Sequence of chain 2.A:
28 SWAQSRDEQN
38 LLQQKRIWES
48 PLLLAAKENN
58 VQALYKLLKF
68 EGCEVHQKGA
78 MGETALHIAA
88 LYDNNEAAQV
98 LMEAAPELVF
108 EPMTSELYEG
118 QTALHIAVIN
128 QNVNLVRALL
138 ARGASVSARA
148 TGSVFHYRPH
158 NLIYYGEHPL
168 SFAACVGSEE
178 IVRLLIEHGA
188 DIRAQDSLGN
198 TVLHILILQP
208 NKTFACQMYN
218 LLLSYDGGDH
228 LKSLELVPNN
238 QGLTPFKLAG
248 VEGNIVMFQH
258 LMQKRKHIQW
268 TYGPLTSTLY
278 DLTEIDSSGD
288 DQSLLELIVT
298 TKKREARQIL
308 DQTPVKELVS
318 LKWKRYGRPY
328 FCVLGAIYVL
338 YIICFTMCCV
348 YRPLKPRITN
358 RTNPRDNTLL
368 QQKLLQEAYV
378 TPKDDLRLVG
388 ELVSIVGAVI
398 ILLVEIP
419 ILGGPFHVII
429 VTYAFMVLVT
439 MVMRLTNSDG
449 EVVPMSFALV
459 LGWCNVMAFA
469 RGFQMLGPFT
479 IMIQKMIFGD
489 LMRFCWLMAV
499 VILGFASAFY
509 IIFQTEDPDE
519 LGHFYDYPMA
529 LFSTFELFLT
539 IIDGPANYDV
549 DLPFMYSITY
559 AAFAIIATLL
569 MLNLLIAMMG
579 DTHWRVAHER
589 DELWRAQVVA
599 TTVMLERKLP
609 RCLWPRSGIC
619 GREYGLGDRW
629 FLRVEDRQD

Binding-site contacts:
Ligand atom C11 contacts residue ALA598 of chain 2.A at 3.3 Å (hydrophobic).
Ligand atom C10 contacts residue GLY421 of chain 2.A at 3.0 Å.
Ligand atom C06 contacts residue THR599 of chain 2.A at 3.6 Å.
Ligand atom C02 contacts residue HIS425 of chain 2.A at 3.7 Å.
Ligand atom C10 contacts residue ALA598 of chain 2.A at 3.6 Å (hydrophobic).
Ligand atom C07 contacts residue ARG469 of chain 2.A at 3.1 Å.
Ligand atom C06 contacts residue ARG469 of chain 2.A at 3.9 Å.
Ligand atom C05 contacts residue PHE328 of chain 2.A at 4.3 Å (hydrophobic).
Ligand atom C07 contacts residue HIS425 of chain 2.A at 3.3 Å.
Ligand atom N17 contacts residue GLU402 of chain 2.A at 2.9 Å (salt-bridge).
Ligand atom C12 contacts residue MET602 of chain 2.A at 3.8 Å (hydrophobic).
Ligand atom C05 contacts residue LEU603 of chain 2.A at 3.8 Å (hydrophobic).
Ligand atom C15 contacts residue GLU402 of chain 2.A at 4.1 Å.
Ligand atom C06 contacts residue PHE328 of chain 2.A at 3.8 Å (hydrophobic).
Ligand atom C02 contacts residue THR599 of chain 2.A at 3.9 Å.
Ligand atom O14 contacts residue HIS425 of chain 2.A at 3.4 Å.
Ligand atom C10 contacts residue THR599 of chain 2.A at 3.4 Å.
Ligand atom C05 contacts residue LEU331 of chain 2.A at 4.2 Å (hydrophobic).
Ligand atom C02 contacts residue ARG469 of chain 2.A at 4.1 Å.
Ligand atom C03 contacts residue THR599 of chain 2.A at 4.0 Å.
Ligand atom C09 contacts residue GLY421 of chain 2.A at 3.0 Å.
Ligand atom C08 contacts residue GLY421 of chain 2.A at 4.2 Å.
Ligand atom B01 contacts residue HIS425 of chain 2.A at 4.0 Å.
Ligand atom C04 contacts residue LEU603 of chain 2.A at 3.5 Å (hydrophobic).
Ligand atom C11 contacts residue GLY421 of chain 2.A at 4.1 Å.
Ligand atom C04 contacts residue THR599 of chain 2.A at 3.9 Å.
Ligand atom C15 contacts residue HIS425 of chain 2.A at 3.3 Å.
Ligand atom C07 contacts residue THR599 of chain 2.A at 3.7 Å.
Ligand atom N17 contacts residue MET602 of chain 2.A at 4.0 Å.
Ligand atom C05 contacts residue THR599 of chain 2.A at 3.7 Å.
Ligand atom C11 contacts residue LEU420 of chain 2.A at 4.1 Å (hydrophobic).
Ligand atom C12 contacts residue ALA598 of chain 2.A at 4.1 Å (hydrophobic).
Ligand atom C09 contacts residue THR599 of chain 2.A at 3.3 Å.
Ligand atom C11 contacts residue THR599 of chain 2.A at 3.9 Å.
Ligand atom C09 contacts residue GLY422 of chain 2.A at 3.9 Å.
Ligand atom C06 contacts residue HIS425 of chain 2.A at 3.9 Å.
Ligand atom B01 contacts residue ARG469 of chain 2.A at 4.3 Å.
Ligand atom C16 contacts residue GLU402 of chain 2.A at 3.5 Å.
Ligand atom C16 contacts residue HIS425 of chain 2.A at 3.9 Å.
Ligand atom C13 contacts residue MET602 of chain 2.A at 3.8 Å (hydrophobic).

This small molecule binds to this protein.
Small molecule (SMILES): NCCOB(c1ccccc1)c1ccccc1